Sequence of chain 1.A:
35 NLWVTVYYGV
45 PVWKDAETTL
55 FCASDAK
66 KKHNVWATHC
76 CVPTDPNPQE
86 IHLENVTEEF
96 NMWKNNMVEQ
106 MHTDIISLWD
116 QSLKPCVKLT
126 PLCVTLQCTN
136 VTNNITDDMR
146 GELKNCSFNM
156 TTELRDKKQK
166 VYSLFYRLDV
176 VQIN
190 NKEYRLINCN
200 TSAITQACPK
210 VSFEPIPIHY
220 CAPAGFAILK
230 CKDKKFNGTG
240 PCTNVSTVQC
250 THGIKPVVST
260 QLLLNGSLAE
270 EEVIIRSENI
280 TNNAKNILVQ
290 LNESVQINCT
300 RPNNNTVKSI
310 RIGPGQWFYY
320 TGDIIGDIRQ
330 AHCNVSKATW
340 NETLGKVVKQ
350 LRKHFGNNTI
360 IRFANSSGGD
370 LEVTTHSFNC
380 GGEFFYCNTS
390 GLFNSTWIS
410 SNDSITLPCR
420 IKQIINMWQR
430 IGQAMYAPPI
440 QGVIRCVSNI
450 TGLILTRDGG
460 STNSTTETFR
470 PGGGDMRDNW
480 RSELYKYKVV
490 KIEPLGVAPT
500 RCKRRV

This small molecule binds to this protein.
Small molecule (SMILES): CC(=O)N[C@@H]1[C@@H](O)[C@H](O)[C@@H](CO)O[C@H]1O

Binding-site contacts:
Ligand atom C6 contacts residue THR395 of chain 1.A at 3.8 Å.
Ligand atom C6 contacts residue TRP396 of chain 1.A at 3.5 Å (hydrophobic).
Ligand atom C1 contacts residue ASN340 of chain 1.A at 1.5 Å.
Ligand atom C3 contacts residue ASN340 of chain 1.A at 3.9 Å.
Ligand atom N2 contacts residue ASN340 of chain 1.A at 2.9 Å (h-bond).
Ligand atom C4 contacts residue ASN340 of chain 1.A at 4.4 Å.
Ligand atom O6 contacts residue TRP396 of chain 1.A at 4.2 Å.
Ligand atom C7 contacts residue ASN340 of chain 1.A at 3.1 Å.
Ligand atom C8 contacts residue ASN340 of chain 1.A at 4.3 Å.
Ligand atom C1 contacts residue TRP396 of chain 1.A at 4.2 Å (hydrophobic).
Ligand atom O7 contacts residue ASN340 of chain 1.A at 3.1 Å (h-bond).
Ligand atom O5 contacts residue ASN340 of chain 1.A at 2.5 Å (h-bond).
Ligand atom C5 contacts residue ASN340 of chain 1.A at 3.9 Å.
Ligand atom O5 contacts residue TRP396 of chain 1.A at 3.3 Å.
Ligand atom O6 contacts residue THR395 of chain 1.A at 3.0 Å (h-bond).
Ligand atom C5 contacts residue TRP396 of chain 1.A at 4.2 Å (hydrophobic).
Ligand atom C2 contacts residue ASN340 of chain 1.A at 2.5 Å.